Sequence of chain 1.H:
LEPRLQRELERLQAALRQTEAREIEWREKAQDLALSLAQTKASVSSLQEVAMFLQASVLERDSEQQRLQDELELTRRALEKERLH

Binding-site contacts:
Ligand atom C47 contacts residue PHE63 of chain 1.G at 3.6 Å (hydrophobic).
Ligand atom C34 contacts residue TRP60 of chain 1.E at 3.3 Å (hydrophobic).
Ligand atom O31 contacts residue VAL56 of chain 1.E at 3.5 Å.
Ligand atom C46 contacts residue GLN54 of chain 1.E at 3.6 Å.
Ligand atom C39 contacts residue TYR83 of chain 1.E at 3.5 Å (hydrophobic).
Ligand atom C23 contacts residue GLN65 of chain 1.H at 3.6 Å.
Ligand atom C25 contacts residue GLU55 of chain 1.E at 3.6 Å.
Ligand atom C45 contacts residue VAL56 of chain 1.E at 3.6 Å (hydrophobic).
Ligand atom O29 contacts residue TYR83 of chain 1.E at 3.2 Å (h-bond).
Ligand atom O4 contacts residue PHE37 of chain 1.E at 3.5 Å.
Ligand atom C49 contacts residue HIS88 of chain 1.E at 3.5 Å.
Ligand atom O4 contacts residue ASP38 of chain 1.E at 3.1 Å (salt-bridge).
Ligand atom C46 contacts residue GLU55 of chain 1.E at 3.6 Å.
Ligand atom C2 contacts residue TYR83 of chain 1.E at 3.4 Å (hydrophobic).
Ligand atom C32 contacts residue TYR83 of chain 1.E at 3.4 Å (hydrophobic).
Ligand atom C30 contacts residue TYR83 of chain 1.E at 3.1 Å (hydrophobic).
Ligand atom C48 contacts residue TYR83 of chain 1.E at 3.6 Å (hydrophobic).
Ligand atom O1 contacts residue PHE100 of chain 1.E at 3.5 Å.
Ligand atom C16 contacts residue GLN58 of chain 1.H at 3.7 Å.
Ligand atom O31 contacts residue ILE57 of chain 1.E at 2.8 Å (h-bond).
Ligand atom C47 contacts residue GLU55 of chain 1.E at 3.5 Å.
Ligand atom O4 contacts residue TYR27 of chain 1.E at 3.6 Å.
Ligand atom O7 contacts residue ASP38 of chain 1.E at 3.7 Å.
Ligand atom C35 contacts residue TRP60 of chain 1.E at 3.5 Å (hydrophobic).
Ligand atom C24 contacts residue GLN65 of chain 1.H at 3.5 Å.
Ligand atom C49 contacts residue TYR83 of chain 1.E at 3.4 Å (hydrophobic).
Ligand atom O6 contacts residue ASP38 of chain 1.E at 3.2 Å (salt-bridge).
Ligand atom O18 contacts residue ASP38 of chain 1.E at 2.8 Å (salt-bridge).
Ligand atom O6 contacts residue PHE37 of chain 1.E at 3.8 Å.
Ligand atom O18 contacts residue GLN58 of chain 1.H at 2.7 Å (h-bond).
Ligand atom C16 contacts residue ALA61 of chain 1.H at 3.6 Å (hydrophobic).
Ligand atom C14 contacts residue ILE92 of chain 1.E at 3.4 Å (hydrophobic).
Ligand atom O18 contacts residue TYR27 of chain 1.E at 3.3 Å (h-bond).
Ligand atom O1 contacts residue TYR83 of chain 1.E at 2.7 Å (h-bond).
Ligand atom N38 contacts residue TYR83 of chain 1.E at 3.7 Å.
Ligand atom C21 contacts residue ALA61 of chain 1.H at 3.6 Å (hydrophobic).
Ligand atom C20 contacts residue MET62 of chain 1.H at 3.4 Å (hydrophobic).
Ligand atom C42 contacts residue PGE1 of chain 1.VA at 3.7 Å.
Ligand atom O31 contacts residue TYR83 of chain 1.E at 3.6 Å.
Ligand atom C43 contacts residue PGE1 of chain 1.VA at 3.5 Å.

A small-molecule ligand and the protein it binds are described below.
Small molecule (SMILES): CC[C@H](Cc1ccccc1)[C@@H]1/C=C/C/C=C/C[C@@H](C)[C@H](O)[C@@H](C)[C@@H]2CC[C@@H](C)[C@@](O)(O2)C(=O)C(=O)N2CCCC[C@H]2C(=O)O1

Sequence of chain 1.G:
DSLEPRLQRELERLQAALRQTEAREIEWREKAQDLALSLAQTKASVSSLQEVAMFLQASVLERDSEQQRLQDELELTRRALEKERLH

Sequence of chain 1.E:
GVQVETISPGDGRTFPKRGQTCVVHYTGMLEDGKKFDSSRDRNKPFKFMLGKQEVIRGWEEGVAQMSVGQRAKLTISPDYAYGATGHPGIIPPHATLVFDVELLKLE